Binding-site contacts:
Ligand atom O contacts residue ILE230 of chain 1.A at 4.2 Å.
Ligand atom N contacts residue THR136 of chain 1.A at 3.5 Å.
Ligand atom N contacts residue HIS274 of chain 1.A at 3.3 Å (h-bond).
Ligand atom CB contacts residue HIS274 of chain 1.A at 4.3 Å.
Ligand atom OXT contacts residue GLN162 of chain 1.A at 4.1 Å.
Ligand atom SG contacts residue GLY166 of chain 1.A at 3.8 Å.
Ligand atom N contacts residue ARG267 of chain 1.A at 3.7 Å.
Ligand atom CB contacts residue NDP1 of chain 1.D at 4.3 Å.
Ligand atom N contacts residue ASN134 of chain 1.A at 4.2 Å.
Ligand atom O contacts residue GLU241 of chain 1.A at 3.5 Å (salt-bridge).
Ligand atom C contacts residue GLY166 of chain 1.A at 4.1 Å.
Ligand atom C contacts residue ILE230 of chain 1.A at 3.8 Å (hydrophobic).
Ligand atom CA contacts residue HIS274 of chain 1.A at 3.7 Å.
Ligand atom OXT contacts residue GLU241 of chain 1.A at 4.2 Å.
Ligand atom N contacts residue GLN162 of chain 1.A at 2.4 Å (h-bond).
Ligand atom O contacts residue ASN134 of chain 1.A at 4.3 Å.
Ligand atom C contacts residue GLU241 of chain 1.A at 3.7 Å.
Ligand atom SG contacts residue HIS274 of chain 1.A at 3.7 Å.
Ligand atom CA contacts residue GLU241 of chain 1.A at 3.7 Å.
Ligand atom C contacts residue GLN162 of chain 1.A at 4.2 Å.
Ligand atom SG contacts residue GLN350 of chain 1.A at 3.5 Å.
Ligand atom CB contacts residue GLU241 of chain 1.A at 4.3 Å.
Ligand atom OXT contacts residue ARG267 of chain 1.A at 2.6 Å (salt-bridge).
Ligand atom CB contacts residue CYS135 of chain 1.A at 3.0 Å (hydrophobic).
Ligand atom N contacts residue GLU241 of chain 1.A at 2.7 Å (salt-bridge).
Ligand atom C contacts residue ARG267 of chain 1.A at 3.3 Å.
Ligand atom OXT contacts residue GLY166 of chain 1.A at 4.3 Å.
Ligand atom N contacts residue CYS135 of chain 1.A at 3.5 Å (h-bond).
Ligand atom CA contacts residue GLN162 of chain 1.A at 3.6 Å.
Ligand atom O contacts residue GLY166 of chain 1.A at 4.3 Å.
Ligand atom CB contacts residue ASN134 of chain 1.A at 4.2 Å.
Ligand atom SG contacts residue CYS135 of chain 1.A at 2.0 Å (h-bond).
Ligand atom OXT contacts residue ILE230 of chain 1.A at 3.1 Å.
Ligand atom CA contacts residue ARG267 of chain 1.A at 3.2 Å.
Ligand atom CA contacts residue GLY166 of chain 1.A at 4.0 Å.
Ligand atom CA contacts residue CYS135 of chain 1.A at 3.7 Å (hydrophobic).
Ligand atom CB contacts residue GLY166 of chain 1.A at 4.0 Å.
Ligand atom SG contacts residue NDP1 of chain 1.D at 3.4 Å (h-bond).

This protein binds this small molecule.
Small molecule (SMILES): N[C@@H](CS)C(=O)O

Sequence of chain 1.A:
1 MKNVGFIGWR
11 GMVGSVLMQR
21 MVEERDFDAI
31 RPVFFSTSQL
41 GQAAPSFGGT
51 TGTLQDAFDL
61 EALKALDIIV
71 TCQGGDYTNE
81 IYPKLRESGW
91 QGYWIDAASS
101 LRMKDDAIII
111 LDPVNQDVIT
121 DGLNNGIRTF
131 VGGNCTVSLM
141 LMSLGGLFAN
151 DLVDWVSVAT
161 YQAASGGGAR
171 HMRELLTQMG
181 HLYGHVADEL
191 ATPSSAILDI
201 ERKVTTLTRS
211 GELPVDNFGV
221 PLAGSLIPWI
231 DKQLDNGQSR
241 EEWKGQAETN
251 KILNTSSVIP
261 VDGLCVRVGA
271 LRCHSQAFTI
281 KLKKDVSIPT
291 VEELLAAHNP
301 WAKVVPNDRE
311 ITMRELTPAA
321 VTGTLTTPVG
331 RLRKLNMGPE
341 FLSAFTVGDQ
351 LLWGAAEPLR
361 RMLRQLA